This small molecule binds to this protein.
Small molecule (SMILES): CC(=O)N[C@H]1[C@H](O[C@H]2[C@H](O)[C@@H](NC(C)=O)CO[C@@H]2CO)O[C@H](CO)[C@@H](O)[C@@H]1O

Binding-site contacts:
Ligand atom O7 contacts residue ASN820 of chain 1.B at 3.0 Å (h-bond).
Ligand atom O5 contacts residue SER822 of chain 1.B at 4.0 Å.
Ligand atom C1 contacts residue SER822 of chain 1.B at 3.5 Å.
Ligand atom C3 contacts residue ASN820 of chain 1.B at 3.9 Å.
Ligand atom C5 contacts residue GLN823 of chain 1.B at 4.1 Å.
Ligand atom O5 contacts residue ASN820 of chain 1.B at 2.4 Å (h-bond).
Ligand atom C4 contacts residue ASN820 of chain 1.B at 4.3 Å.
Ligand atom C5 contacts residue ASN820 of chain 1.B at 3.7 Å.
Ligand atom O6 contacts residue GLN823 of chain 1.B at 3.5 Å.
Ligand atom C8 contacts residue ASN820 of chain 1.B at 4.3 Å.
Ligand atom C2 contacts residue ASN820 of chain 1.B at 2.5 Å.
Ligand atom N2 contacts residue ASN820 of chain 1.B at 2.9 Å (h-bond).
Ligand atom C1 contacts residue ASN820 of chain 1.B at 1.5 Å.
Ligand atom C7 contacts residue ASN820 of chain 1.B at 3.2 Å.
Ligand atom C6 contacts residue GLN823 of chain 1.B at 4.3 Å.
Ligand atom C5 contacts residue SER822 of chain 1.B at 4.1 Å.

Sequence of chain 1.B:
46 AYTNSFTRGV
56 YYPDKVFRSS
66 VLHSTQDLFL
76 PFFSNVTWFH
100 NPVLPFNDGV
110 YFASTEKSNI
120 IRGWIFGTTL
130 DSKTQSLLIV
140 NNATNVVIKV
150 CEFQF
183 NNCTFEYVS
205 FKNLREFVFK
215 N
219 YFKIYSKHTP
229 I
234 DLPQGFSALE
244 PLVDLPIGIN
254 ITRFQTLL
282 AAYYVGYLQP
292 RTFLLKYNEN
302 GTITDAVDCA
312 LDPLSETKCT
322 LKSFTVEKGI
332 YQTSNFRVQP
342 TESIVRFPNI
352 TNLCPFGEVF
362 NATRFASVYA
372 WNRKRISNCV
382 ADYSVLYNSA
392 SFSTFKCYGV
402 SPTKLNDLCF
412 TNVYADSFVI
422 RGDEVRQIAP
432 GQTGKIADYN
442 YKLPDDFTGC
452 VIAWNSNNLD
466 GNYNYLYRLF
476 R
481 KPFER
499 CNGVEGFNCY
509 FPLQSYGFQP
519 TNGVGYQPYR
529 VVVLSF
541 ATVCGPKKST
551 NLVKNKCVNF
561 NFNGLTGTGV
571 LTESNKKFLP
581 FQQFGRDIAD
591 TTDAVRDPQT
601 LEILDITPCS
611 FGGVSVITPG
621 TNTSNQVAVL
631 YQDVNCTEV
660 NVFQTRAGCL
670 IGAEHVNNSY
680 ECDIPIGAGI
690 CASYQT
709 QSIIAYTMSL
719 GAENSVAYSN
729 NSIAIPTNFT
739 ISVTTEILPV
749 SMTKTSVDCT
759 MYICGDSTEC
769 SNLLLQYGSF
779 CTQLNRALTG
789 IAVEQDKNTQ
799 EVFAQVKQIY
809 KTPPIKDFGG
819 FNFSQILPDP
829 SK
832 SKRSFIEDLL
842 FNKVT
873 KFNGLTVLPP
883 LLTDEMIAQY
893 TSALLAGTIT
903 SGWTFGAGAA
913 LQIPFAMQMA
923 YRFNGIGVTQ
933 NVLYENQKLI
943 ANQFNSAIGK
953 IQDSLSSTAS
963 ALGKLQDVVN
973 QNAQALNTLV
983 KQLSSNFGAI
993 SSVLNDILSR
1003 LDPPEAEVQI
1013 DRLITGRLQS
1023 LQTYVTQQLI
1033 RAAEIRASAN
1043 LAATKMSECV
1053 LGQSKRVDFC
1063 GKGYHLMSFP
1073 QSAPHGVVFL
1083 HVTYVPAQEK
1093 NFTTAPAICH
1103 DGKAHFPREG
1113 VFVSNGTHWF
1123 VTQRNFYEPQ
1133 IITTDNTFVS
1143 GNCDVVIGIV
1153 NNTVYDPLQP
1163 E